Binding-site contacts:
Ligand atom O5 contacts residue ASN324 of chain 1.F at 2.4 Å (h-bond).
Ligand atom O7 contacts residue ASN324 of chain 1.F at 3.2 Å (h-bond).
Ligand atom C3 contacts residue ASN324 of chain 1.F at 3.8 Å.
Ligand atom C5 contacts residue ASN324 of chain 1.F at 3.7 Å.
Ligand atom C2 contacts residue ASN324 of chain 1.F at 2.5 Å.
Ligand atom C7 contacts residue ASN324 of chain 1.F at 3.2 Å.
Ligand atom O6 contacts residue ASN324 of chain 1.F at 4.4 Å.
Ligand atom C8 contacts residue ASN324 of chain 1.F at 4.4 Å.
Ligand atom N2 contacts residue ASN324 of chain 1.F at 2.9 Å (h-bond).
Ligand atom C1 contacts residue ASN324 of chain 1.F at 1.4 Å.
Ligand atom C4 contacts residue ASN324 of chain 1.F at 4.2 Å.

Sequence of chain 1.F:
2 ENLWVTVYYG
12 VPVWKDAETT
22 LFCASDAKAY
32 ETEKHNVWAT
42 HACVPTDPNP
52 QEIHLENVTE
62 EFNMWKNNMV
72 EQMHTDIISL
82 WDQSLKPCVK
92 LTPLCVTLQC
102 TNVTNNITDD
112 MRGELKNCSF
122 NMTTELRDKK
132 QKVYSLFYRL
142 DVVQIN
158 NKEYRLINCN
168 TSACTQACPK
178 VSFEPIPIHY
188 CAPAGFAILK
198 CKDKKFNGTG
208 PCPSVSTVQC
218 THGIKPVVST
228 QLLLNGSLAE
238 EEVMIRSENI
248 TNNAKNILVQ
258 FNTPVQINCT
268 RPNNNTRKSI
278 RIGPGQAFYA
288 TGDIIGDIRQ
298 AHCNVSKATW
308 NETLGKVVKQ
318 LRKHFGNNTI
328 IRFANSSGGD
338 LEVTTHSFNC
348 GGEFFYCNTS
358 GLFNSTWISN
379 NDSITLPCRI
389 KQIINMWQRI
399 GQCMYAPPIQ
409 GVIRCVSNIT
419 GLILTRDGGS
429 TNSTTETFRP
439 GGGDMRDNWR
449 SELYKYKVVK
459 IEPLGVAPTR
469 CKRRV

The protein below binds the small molecule below.
Small molecule (SMILES): CC(=O)N[C@@H]1[C@@H](O)[C@H](O)[C@@H](CO)O[C@H]1O